Binding-site contacts:
Ligand atom N2 contacts residue SER61 of chain 1.A at 3.7 Å.
Ligand atom O3 contacts residue SER61 of chain 1.A at 2.3 Å (h-bond).
Ligand atom C10 contacts residue GLN117 of chain 1.A at 3.7 Å.
Ligand atom C6 contacts residue TYR147 of chain 1.A at 3.7 Å (hydrophobic).
Ligand atom N4 contacts residue GLY317 of chain 1.A at 3.7 Å.
Ligand atom C13 contacts residue TYR218 of chain 1.A at 3.6 Å (hydrophobic).
Ligand atom C9 contacts residue GLN117 of chain 1.A at 3.7 Å.
Ligand atom N3 contacts residue THR316 of chain 1.A at 3.8 Å.
Ligand atom C6 contacts residue ASN149 of chain 1.A at 3.6 Å.
Ligand atom S1 contacts residue LEU116 of chain 1.A at 3.5 Å.
Ligand atom C10 contacts residue ALA315 of chain 1.A at 3.5 Å (hydrophobic).
Ligand atom C6 contacts residue SER61 of chain 1.A at 3.1 Å.
Ligand atom C8 contacts residue ALA315 of chain 1.A at 3.7 Å (hydrophobic).
Ligand atom C3 contacts residue LEU116 of chain 1.A at 4.0 Å (hydrophobic).
Ligand atom C8 contacts residue SER61 of chain 1.A at 1.4 Å.
Ligand atom N1 contacts residue SER61 of chain 1.A at 3.6 Å (h-bond).
Ligand atom S2 contacts residue TYR218 of chain 1.A at 3.5 Å.
Ligand atom O2 contacts residue ASN286 of chain 1.A at 3.8 Å.
Ligand atom N5 contacts residue THR316 of chain 1.A at 3.8 Å.
Ligand atom N5 contacts residue GLY317 of chain 1.A at 3.5 Å (h-bond).
Ligand atom S1 contacts residue ASN149 of chain 1.A at 3.5 Å (h-bond).
Ligand atom O2 contacts residue ASN343 of chain 1.A at 3.6 Å.
Ligand atom C3 contacts residue LEU290 of chain 1.A at 3.3 Å (hydrophobic).
Ligand atom C14 contacts residue GLY317 of chain 1.A at 3.9 Å.
Ligand atom C7 contacts residue SER61 of chain 1.A at 2.5 Å.
Ligand atom O5 contacts residue ALA315 of chain 1.A at 3.5 Å (h-bond).
Ligand atom C9 contacts residue ALA315 of chain 1.A at 3.6 Å (hydrophobic).
Ligand atom O3 contacts residue ALA315 of chain 1.A at 2.7 Å (h-bond).
Ligand atom O1 contacts residue ASN286 of chain 1.A at 3.9 Å.
Ligand atom O4 contacts residue TYR218 of chain 1.A at 3.6 Å.
Ligand atom C12 contacts residue GLN117 of chain 1.A at 3.9 Å.
Ligand atom C7 contacts residue ASN149 of chain 1.A at 3.7 Å.
Ligand atom N3 contacts residue ALA315 of chain 1.A at 3.5 Å (h-bond).
Ligand atom C8 contacts residue TYR147 of chain 1.A at 3.8 Å (hydrophobic).
Ligand atom N2 contacts residue ALA315 of chain 1.A at 3.1 Å (h-bond).
Ligand atom O4 contacts residue ASN149 of chain 1.A at 2.9 Å (h-bond).
Ligand atom S2 contacts residue VAL208 of chain 1.A at 3.4 Å.
Ligand atom C11 contacts residue ASN340 of chain 1.A at 3.8 Å.
Ligand atom O3 contacts residue GLY314 of chain 1.A at 3.4 Å.
Ligand atom O4 contacts residue GLN117 of chain 1.A at 3.3 Å (h-bond).

A protein and the small-molecule ligand that binds it are described below.
Small molecule (SMILES): C=C1CSC(C(C=O)NC(=O)/C(=N\OC)c2csc(N)n2)N=C1C(=O)O

Sequence of chain 1.A:
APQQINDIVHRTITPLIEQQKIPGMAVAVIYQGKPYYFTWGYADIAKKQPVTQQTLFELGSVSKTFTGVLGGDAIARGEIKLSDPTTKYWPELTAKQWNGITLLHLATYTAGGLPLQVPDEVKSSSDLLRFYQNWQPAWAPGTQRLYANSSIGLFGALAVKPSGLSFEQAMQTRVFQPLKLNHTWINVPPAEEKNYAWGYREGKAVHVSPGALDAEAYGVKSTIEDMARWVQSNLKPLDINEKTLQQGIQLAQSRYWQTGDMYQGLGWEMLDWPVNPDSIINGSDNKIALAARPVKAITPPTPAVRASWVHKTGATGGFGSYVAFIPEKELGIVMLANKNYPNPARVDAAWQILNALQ